Sequence of chain 1.A:
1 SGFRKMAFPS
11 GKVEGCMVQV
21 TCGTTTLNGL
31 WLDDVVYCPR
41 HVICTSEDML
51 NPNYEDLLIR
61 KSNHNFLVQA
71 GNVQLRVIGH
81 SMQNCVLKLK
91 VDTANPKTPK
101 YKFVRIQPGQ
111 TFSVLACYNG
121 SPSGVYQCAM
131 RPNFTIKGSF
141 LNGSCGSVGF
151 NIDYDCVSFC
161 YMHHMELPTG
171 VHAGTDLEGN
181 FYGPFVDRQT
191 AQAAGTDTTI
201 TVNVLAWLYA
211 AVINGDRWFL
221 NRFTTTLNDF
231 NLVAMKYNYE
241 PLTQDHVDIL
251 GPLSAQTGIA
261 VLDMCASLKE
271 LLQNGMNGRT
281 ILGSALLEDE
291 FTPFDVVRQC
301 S

This protein binds this small molecule.
Small molecule (SMILES): O=C(Nc1cncc2ccccc12)[C@@H](O)c1ccc(Cl)c(Cl)c1

Sequence of chain 1.B:
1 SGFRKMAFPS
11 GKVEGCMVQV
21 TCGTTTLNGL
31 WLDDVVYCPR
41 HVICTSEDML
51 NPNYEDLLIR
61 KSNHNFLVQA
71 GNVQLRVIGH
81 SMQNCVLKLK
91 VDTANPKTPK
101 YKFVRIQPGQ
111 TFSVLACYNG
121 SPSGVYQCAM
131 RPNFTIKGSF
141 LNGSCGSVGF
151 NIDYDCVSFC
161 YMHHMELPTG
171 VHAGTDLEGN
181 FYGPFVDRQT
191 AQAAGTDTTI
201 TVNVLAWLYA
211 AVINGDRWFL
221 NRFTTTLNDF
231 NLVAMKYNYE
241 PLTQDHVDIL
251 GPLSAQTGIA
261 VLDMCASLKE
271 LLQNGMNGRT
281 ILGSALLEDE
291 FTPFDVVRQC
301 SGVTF

Binding-site contacts:
Ligand atom O1 contacts residue GLU166 of chain 1.A at 3.2 Å (salt-bridge).
Ligand atom C16 contacts residue HIS164 of chain 1.A at 3.6 Å.
Ligand atom CL contacts residue ASP187 of chain 1.A at 3.8 Å.
Ligand atom C5 contacts residue LEU141 of chain 1.A at 3.6 Å (hydrophobic).
Ligand atom C6 contacts residue ASN142 of chain 1.A at 3.8 Å.
Ligand atom C3 contacts residue HIS163 of chain 1.A at 3.0 Å.
Ligand atom C13 contacts residue GLN189 of chain 1.A at 3.2 Å.
Ligand atom C12 contacts residue GLN189 of chain 1.A at 3.6 Å.
Ligand atom N contacts residue CYS145 of chain 1.A at 3.6 Å.
Ligand atom C14 contacts residue MET165 of chain 1.A at 3.4 Å (hydrophobic).
Ligand atom CL contacts residue ARG188 of chain 1.A at 2.8 Å.
Ligand atom C15 contacts residue MET165 of chain 1.A at 3.7 Å (hydrophobic).
Ligand atom C5 contacts residue PHE140 of chain 1.A at 3.7 Å (hydrophobic).
Ligand atom C8 contacts residue ASN142 of chain 1.A at 3.8 Å.
Ligand atom N contacts residue ASN142 of chain 1.A at 3.4 Å (h-bond).
Ligand atom C5 contacts residue ASN142 of chain 1.A at 3.8 Å.
Ligand atom CL contacts residue MET165 of chain 1.A at 2.9 Å.
Ligand atom C6 contacts residue PHE140 of chain 1.A at 3.5 Å (hydrophobic).
Ligand atom C6 contacts residue GLU166 of chain 1.A at 3.3 Å.
Ligand atom N1 contacts residue HIS163 of chain 1.A at 2.6 Å (h-bond).
Ligand atom C10 contacts residue ASN142 of chain 1.A at 3.8 Å.
Ligand atom N1 contacts residue SER144 of chain 1.A at 3.3 Å (h-bond).
Ligand atom C4 contacts residue LEU141 of chain 1.A at 3.6 Å (hydrophobic).
Ligand atom C3 contacts residue SER144 of chain 1.A at 3.6 Å.
Ligand atom O contacts residue CYS145 of chain 1.A at 3.6 Å (h-bond).
Ligand atom C16 contacts residue MET165 of chain 1.A at 3.8 Å (hydrophobic).
Ligand atom N1 contacts residue LEU141 of chain 1.A at 3.8 Å.
Ligand atom C14 contacts residue MET49 of chain 1.A at 3.8 Å (hydrophobic).
Ligand atom CL1 contacts residue HIS41 of chain 1.A at 3.2 Å.
Ligand atom C4 contacts residue PHE140 of chain 1.A at 3.2 Å (hydrophobic).
Ligand atom C4 contacts residue GLU166 of chain 1.A at 3.4 Å.
Ligand atom C9 contacts residue ASN142 of chain 1.A at 3.4 Å.
Ligand atom C5 contacts residue GLU166 of chain 1.A at 3.6 Å.
Ligand atom CL1 contacts residue ASP187 of chain 1.A at 3.7 Å.
Ligand atom CL contacts residue GLN189 of chain 1.A at 3.2 Å.
Ligand atom O contacts residue ASN142 of chain 1.A at 3.8 Å.
Ligand atom C6 contacts residue LEU141 of chain 1.A at 3.8 Å (hydrophobic).
Ligand atom N1 contacts residue PHE140 of chain 1.A at 3.5 Å.
Ligand atom O1 contacts residue MET165 of chain 1.A at 3.7 Å.
Ligand atom C16 contacts residue HIS41 of chain 1.A at 3.8 Å.